Sequence of chain 3.A:
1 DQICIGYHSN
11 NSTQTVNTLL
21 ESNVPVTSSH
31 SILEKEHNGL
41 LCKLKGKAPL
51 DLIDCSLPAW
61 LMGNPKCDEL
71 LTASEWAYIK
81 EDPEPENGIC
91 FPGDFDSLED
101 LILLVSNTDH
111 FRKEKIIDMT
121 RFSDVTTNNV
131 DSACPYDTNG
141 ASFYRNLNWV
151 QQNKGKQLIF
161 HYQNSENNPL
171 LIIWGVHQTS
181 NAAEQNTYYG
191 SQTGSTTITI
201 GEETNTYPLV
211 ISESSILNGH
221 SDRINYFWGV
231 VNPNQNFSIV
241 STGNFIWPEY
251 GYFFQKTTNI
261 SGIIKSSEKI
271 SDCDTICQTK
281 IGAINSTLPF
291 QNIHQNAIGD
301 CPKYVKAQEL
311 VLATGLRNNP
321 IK

A protein and the small-molecule ligand that binds it are described below.
Small molecule (SMILES): CC(=O)N[C@H]1[C@H](O[C@H]2[C@H](O)[C@@H](NC(C)=O)CO[C@@H]2CO)O[C@H](CO)[C@@H](O)[C@@H]1O

Binding-site contacts:
Ligand atom C4 contacts residue ASN236 of chain 3.A at 4.2 Å.
Ligand atom C5 contacts residue GLN163 of chain 3.A at 3.6 Å.
Ligand atom C1 contacts residue ASN236 of chain 3.A at 1.4 Å.
Ligand atom C5 contacts residue ASN236 of chain 3.A at 3.7 Å.
Ligand atom N2 contacts residue ASN236 of chain 3.A at 2.8 Å (h-bond).
Ligand atom C3 contacts residue ASN236 of chain 3.A at 3.8 Å.
Ligand atom C6 contacts residue GLN163 of chain 3.A at 4.2 Å.
Ligand atom O5 contacts residue ASN236 of chain 3.A at 2.4 Å (h-bond).
Ligand atom C7 contacts residue ASN236 of chain 3.A at 3.6 Å.
Ligand atom O7 contacts residue ASN236 of chain 3.A at 3.9 Å.
Ligand atom C8 contacts residue GLN163 of chain 3.A at 3.9 Å.
Ligand atom C1 contacts residue GLN163 of chain 3.A at 3.7 Å.
Ligand atom O5 contacts residue GLN163 of chain 3.A at 3.9 Å.
Ligand atom C2 contacts residue ASN236 of chain 3.A at 2.4 Å.